Binding-site contacts:
Ligand atom C8 contacts residue ILE121 of chain 1.C at 3.8 Å (hydrophobic).
Ligand atom N2 contacts residue ASN81 of chain 1.C at 2.8 Å (h-bond).
Ligand atom C8 contacts residue GLU123 of chain 1.C at 4.0 Å.
Ligand atom O7 contacts residue THR122 of chain 1.C at 3.0 Å (h-bond).
Ligand atom C8 contacts residue GLY124 of chain 1.C at 3.2 Å.
Ligand atom C1 contacts residue ASN81 of chain 1.C at 1.4 Å.
Ligand atom C7 contacts residue ASN81 of chain 1.C at 3.3 Å.
Ligand atom C8 contacts residue ASN81 of chain 1.C at 4.4 Å.
Ligand atom O5 contacts residue ASN81 of chain 1.C at 2.4 Å (h-bond).
Ligand atom O6 contacts residue ILE121 of chain 1.C at 4.3 Å.
Ligand atom O7 contacts residue ILE121 of chain 1.C at 3.9 Å.
Ligand atom C3 contacts residue ASN81 of chain 1.C at 3.7 Å.
Ligand atom C4 contacts residue ASN81 of chain 1.C at 4.3 Å.
Ligand atom O5 contacts residue GLU119 of chain 1.C at 4.3 Å.
Ligand atom O5 contacts residue ILE121 of chain 1.C at 4.2 Å.
Ligand atom O7 contacts residue PHE120 of chain 1.C at 4.0 Å.
Ligand atom C1 contacts residue ILE121 of chain 1.C at 3.7 Å (hydrophobic).
Ligand atom C6 contacts residue GLU119 of chain 1.C at 3.9 Å.
Ligand atom C6 contacts residue ILE121 of chain 1.C at 3.8 Å (hydrophobic).
Ligand atom C2 contacts residue ASN81 of chain 1.C at 2.4 Å.
Ligand atom C8 contacts residue GLN80 of chain 1.C at 3.5 Å.
Ligand atom C6 contacts residue PHE120 of chain 1.C at 3.5 Å (hydrophobic).
Ligand atom C5 contacts residue ASN81 of chain 1.C at 4.2 Å.
Ligand atom N2 contacts residue GLN80 of chain 1.C at 4.4 Å.
Ligand atom C5 contacts residue PHE120 of chain 1.C at 3.4 Å (hydrophobic).
Ligand atom N2 contacts residue THR122 of chain 1.C at 4.1 Å.
Ligand atom O7 contacts residue ASN81 of chain 1.C at 3.6 Å (h-bond).
Ligand atom C6 contacts residue ASN81 of chain 1.C at 4.1 Å.
Ligand atom C5 contacts residue ASN81 of chain 1.C at 3.6 Å.
Ligand atom O5 contacts residue PHE120 of chain 1.C at 4.0 Å.
Ligand atom C8 contacts residue THR122 of chain 1.C at 4.0 Å.
Ligand atom C7 contacts residue THR122 of chain 1.C at 4.0 Å.

A protein and the small-molecule ligand that binds it are described below.
Small molecule (SMILES): CC(=O)N[C@H]1[C@H](O[C@H]2[C@H](O)[C@@H](NC(C)=O)CO[C@@H]2CO[C@@H]2O[C@@H](C)[C@@H](O)[C@@H](O)[C@@H]2O)O[C@H](CO)[C@@H](O[C@@H]2O[C@H](CO[C@H]3O[C@H](CO)[C@@H](O)[C@H](O)[C@@H]3O[C@@H]3O[C@H](CO)[C@@H](O[C@@H]4O[C@H](CO)[C@H](O)[C@H](O)[C@H]4O)[C@H](O)[C@H]3NC(C)=O)[C@@H](O)[C@H](O[C@H]3O[C@H](CO)[C@@H](O)[C@H](O)[C@@H]3O[C@@H]3O[C@H](CO)[C@@H](O)[C@H](O)[C@H]3NC(C)=O)[C@@H]2O)[C@@H]1O

Sequence of chain 1.C:
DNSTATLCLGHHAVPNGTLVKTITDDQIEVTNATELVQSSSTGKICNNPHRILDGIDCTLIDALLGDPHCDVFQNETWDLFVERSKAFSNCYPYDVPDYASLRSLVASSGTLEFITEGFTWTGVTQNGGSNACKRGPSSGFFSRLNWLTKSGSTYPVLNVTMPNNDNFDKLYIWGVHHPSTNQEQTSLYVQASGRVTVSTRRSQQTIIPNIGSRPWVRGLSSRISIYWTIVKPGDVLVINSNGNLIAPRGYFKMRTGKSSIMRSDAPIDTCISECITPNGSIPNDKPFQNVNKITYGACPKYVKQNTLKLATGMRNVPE